This protein binds this small molecule.
Small molecule (SMILES): CC(=O)N[C@H]1[C@H](O[C@H]2[C@H](O)[C@@H](NC(C)=O)CO[C@@H]2CO)O[C@H](CO)[C@@H](O[C@@H]2O[C@H](CO)[C@@H](O)[C@H](O[C@H]3O[C@H](CO)[C@@H](O)[C@H](O)[C@@H]3O)[C@@H]2O)[C@@H]1O

Sequence of chain 1.A:
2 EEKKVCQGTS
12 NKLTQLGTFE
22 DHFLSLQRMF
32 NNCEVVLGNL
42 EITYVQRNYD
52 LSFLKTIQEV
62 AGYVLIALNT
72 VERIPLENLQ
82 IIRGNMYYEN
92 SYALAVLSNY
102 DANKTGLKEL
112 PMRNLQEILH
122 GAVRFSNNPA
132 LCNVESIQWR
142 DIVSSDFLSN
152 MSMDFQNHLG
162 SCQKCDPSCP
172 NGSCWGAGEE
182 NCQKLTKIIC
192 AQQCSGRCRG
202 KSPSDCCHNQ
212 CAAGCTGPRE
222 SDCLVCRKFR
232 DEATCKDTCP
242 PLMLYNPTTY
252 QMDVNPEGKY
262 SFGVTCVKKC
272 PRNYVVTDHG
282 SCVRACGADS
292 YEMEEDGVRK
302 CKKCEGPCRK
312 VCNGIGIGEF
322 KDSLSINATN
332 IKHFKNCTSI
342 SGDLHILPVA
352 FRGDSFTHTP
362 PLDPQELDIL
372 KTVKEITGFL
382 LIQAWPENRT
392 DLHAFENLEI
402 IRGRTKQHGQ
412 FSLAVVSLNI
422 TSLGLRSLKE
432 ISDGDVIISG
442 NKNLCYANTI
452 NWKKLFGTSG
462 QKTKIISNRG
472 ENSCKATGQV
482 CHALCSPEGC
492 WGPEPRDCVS

Binding-site contacts:
Ligand atom C8 contacts residue VAL350 of chain 1.A at 4.0 Å (hydrophobic).
Ligand atom O5 contacts residue THR330 of chain 1.A at 3.9 Å.
Ligand atom C8 contacts residue ASP355 of chain 1.A at 3.8 Å.
Ligand atom O7 contacts residue SER326 of chain 1.A at 3.5 Å (h-bond).
Ligand atom C7 contacts residue ASN328 of chain 1.A at 3.4 Å.
Ligand atom O2 contacts residue ASP323 of chain 1.A at 3.0 Å (salt-bridge).
Ligand atom C3 contacts residue THR358 of chain 1.A at 3.8 Å.
Ligand atom O3 contacts residue THR358 of chain 1.A at 3.4 Å.
Ligand atom C2 contacts residue ASP323 of chain 1.A at 3.8 Å.
Ligand atom C6 contacts residue ASN331 of chain 1.A at 3.9 Å.
Ligand atom O5 contacts residue ASN331 of chain 1.A at 3.0 Å (h-bond).
Ligand atom C6 contacts residue THR330 of chain 1.A at 3.7 Å.
Ligand atom C8 contacts residue THR358 of chain 1.A at 3.5 Å.
Ligand atom C5 contacts residue ASN328 of chain 1.A at 3.7 Å.
Ligand atom C1 contacts residue ASN331 of chain 1.A at 3.8 Å.
Ligand atom O6 contacts residue PHE321 of chain 1.A at 3.6 Å.
Ligand atom O6 contacts residue ASP323 of chain 1.A at 3.1 Å (salt-bridge).
Ligand atom N2 contacts residue THR358 of chain 1.A at 3.3 Å (h-bond).
Ligand atom O4 contacts residue ASP323 of chain 1.A at 3.9 Å.
Ligand atom C3 contacts residue ASN328 of chain 1.A at 3.8 Å.
Ligand atom O5 contacts residue ASP323 of chain 1.A at 4.0 Å.
Ligand atom C2 contacts residue ASN328 of chain 1.A at 2.5 Å.
Ligand atom N2 contacts residue ASN328 of chain 1.A at 2.8 Å (h-bond).
Ligand atom O5 contacts residue ASN328 of chain 1.A at 2.5 Å (h-bond).
Ligand atom O6 contacts residue ASN331 of chain 1.A at 3.5 Å (h-bond).
Ligand atom O4 contacts residue ASN91 of chain 1.A at 3.0 Å (h-bond).
Ligand atom C7 contacts residue THR358 of chain 1.A at 3.8 Å.
Ligand atom C2 contacts residue THR360 of chain 1.A at 3.4 Å.
Ligand atom C3 contacts residue THR360 of chain 1.A at 3.6 Å.
Ligand atom C1 contacts residue THR360 of chain 1.A at 3.2 Å.
Ligand atom N2 contacts residue THR360 of chain 1.A at 2.9 Å (h-bond).
Ligand atom O7 contacts residue LEU325 of chain 1.A at 3.1 Å (h-bond).
Ligand atom O5 contacts residue SER324 of chain 1.A at 3.8 Å.
Ligand atom C5 contacts residue SER324 of chain 1.A at 3.7 Å.
Ligand atom C1 contacts residue ASN328 of chain 1.A at 1.4 Å.
Ligand atom C6 contacts residue SER324 of chain 1.A at 3.5 Å.
Ligand atom C5 contacts residue THR330 of chain 1.A at 3.9 Å.
Ligand atom O7 contacts residue ASN328 of chain 1.A at 3.8 Å.
Ligand atom C4 contacts residue SER324 of chain 1.A at 3.3 Å.
Ligand atom O6 contacts residue SER324 of chain 1.A at 2.4 Å (h-bond).